A small-molecule ligand and the protein it binds are described below.
Small molecule (SMILES): CC(=O)N[C@@H]1[C@@H](O)[C@H](O)[C@@H](CO)O[C@H]1O

Binding-site contacts:
Ligand atom O7 contacts residue LYS147 of chain 1.C at 3.3 Å.
Ligand atom C5 contacts residue ASN149 of chain 1.C at 3.7 Å.
Ligand atom C3 contacts residue ASN148 of chain 1.C at 3.8 Å.
Ligand atom O6 contacts residue ASN149 of chain 1.C at 2.7 Å (h-bond).
Ligand atom C7 contacts residue LYS147 of chain 1.C at 3.7 Å.
Ligand atom C6 contacts residue ASN149 of chain 1.C at 3.4 Å.
Ligand atom O5 contacts residue ASN149 of chain 1.C at 3.0 Å (h-bond).
Ligand atom N2 contacts residue ASN148 of chain 1.C at 2.9 Å (h-bond).
Ligand atom C2 contacts residue ASN148 of chain 1.C at 2.5 Å.
Ligand atom C7 contacts residue ASN148 of chain 1.C at 3.5 Å.
Ligand atom O5 contacts residue ASN148 of chain 1.C at 2.4 Å (h-bond).
Ligand atom C5 contacts residue ASN148 of chain 1.C at 3.7 Å.
Ligand atom C1 contacts residue ASN148 of chain 1.C at 1.5 Å.
Ligand atom C8 contacts residue LYS147 of chain 1.C at 3.6 Å.
Ligand atom C8 contacts residue ASN148 of chain 1.C at 3.7 Å.
Ligand atom C1 contacts residue ASN149 of chain 1.C at 4.0 Å.
Ligand atom O7 contacts residue TYR144 of chain 1.C at 3.7 Å.
Ligand atom O7 contacts residue ASN148 of chain 1.C at 4.4 Å.
Ligand atom C4 contacts residue ASN149 of chain 1.C at 4.2 Å.
Ligand atom C4 contacts residue ASN148 of chain 1.C at 4.3 Å.

Sequence of chain 1.C:
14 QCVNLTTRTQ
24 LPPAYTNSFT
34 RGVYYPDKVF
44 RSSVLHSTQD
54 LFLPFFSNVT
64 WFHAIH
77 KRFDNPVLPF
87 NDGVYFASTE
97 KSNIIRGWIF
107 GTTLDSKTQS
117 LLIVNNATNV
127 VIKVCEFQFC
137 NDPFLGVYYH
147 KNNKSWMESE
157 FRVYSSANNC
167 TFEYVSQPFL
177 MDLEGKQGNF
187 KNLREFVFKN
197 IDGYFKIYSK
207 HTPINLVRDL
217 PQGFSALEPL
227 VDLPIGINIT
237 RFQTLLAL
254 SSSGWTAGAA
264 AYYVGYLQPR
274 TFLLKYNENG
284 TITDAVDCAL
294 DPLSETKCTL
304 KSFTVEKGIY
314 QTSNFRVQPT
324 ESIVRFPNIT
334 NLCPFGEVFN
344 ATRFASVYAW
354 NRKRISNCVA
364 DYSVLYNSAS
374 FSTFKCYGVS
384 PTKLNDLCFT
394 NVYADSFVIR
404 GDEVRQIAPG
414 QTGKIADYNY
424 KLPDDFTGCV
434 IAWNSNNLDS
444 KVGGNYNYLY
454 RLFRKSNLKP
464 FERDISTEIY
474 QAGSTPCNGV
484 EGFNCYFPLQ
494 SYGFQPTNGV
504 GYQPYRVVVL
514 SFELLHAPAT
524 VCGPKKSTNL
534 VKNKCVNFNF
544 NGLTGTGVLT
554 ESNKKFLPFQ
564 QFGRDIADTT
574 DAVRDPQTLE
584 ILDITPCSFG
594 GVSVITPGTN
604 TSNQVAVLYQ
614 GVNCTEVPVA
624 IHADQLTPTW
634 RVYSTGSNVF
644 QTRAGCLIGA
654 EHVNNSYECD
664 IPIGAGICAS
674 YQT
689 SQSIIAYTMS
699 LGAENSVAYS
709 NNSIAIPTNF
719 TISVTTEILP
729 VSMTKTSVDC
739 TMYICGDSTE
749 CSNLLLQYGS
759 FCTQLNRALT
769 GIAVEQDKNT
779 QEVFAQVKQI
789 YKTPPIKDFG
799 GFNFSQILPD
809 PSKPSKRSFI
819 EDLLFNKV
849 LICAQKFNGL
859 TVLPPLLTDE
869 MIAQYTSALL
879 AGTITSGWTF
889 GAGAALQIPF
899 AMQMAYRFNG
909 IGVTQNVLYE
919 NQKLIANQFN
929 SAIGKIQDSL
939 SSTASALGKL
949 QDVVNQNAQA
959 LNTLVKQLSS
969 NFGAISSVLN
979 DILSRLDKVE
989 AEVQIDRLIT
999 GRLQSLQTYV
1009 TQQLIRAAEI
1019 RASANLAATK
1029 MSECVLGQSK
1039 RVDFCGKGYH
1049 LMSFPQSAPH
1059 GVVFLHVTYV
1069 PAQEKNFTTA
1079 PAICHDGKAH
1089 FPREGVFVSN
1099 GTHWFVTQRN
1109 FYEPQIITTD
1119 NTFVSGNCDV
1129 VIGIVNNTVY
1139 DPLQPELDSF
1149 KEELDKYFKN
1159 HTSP